Sequence of chain 1.J:
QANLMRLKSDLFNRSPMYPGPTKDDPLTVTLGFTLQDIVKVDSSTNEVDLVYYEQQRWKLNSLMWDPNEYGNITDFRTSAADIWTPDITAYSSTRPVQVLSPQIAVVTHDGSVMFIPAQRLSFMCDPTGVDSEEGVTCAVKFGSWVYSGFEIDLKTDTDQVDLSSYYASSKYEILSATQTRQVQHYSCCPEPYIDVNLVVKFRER

Sequence of chain 1.I:
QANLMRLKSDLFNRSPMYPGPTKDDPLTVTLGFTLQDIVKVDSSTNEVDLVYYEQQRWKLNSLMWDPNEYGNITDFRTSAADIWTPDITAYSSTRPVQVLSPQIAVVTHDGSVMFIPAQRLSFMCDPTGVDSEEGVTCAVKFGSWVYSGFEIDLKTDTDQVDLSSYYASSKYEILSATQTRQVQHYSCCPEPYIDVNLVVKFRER

Binding-site contacts:
Ligand atom C8 contacts residue SER163 of chain 1.J at 3.4 Å.
Ligand atom O contacts residue TRP164 of chain 1.J at 3.4 Å.
Ligand atom C4 contacts residue TYR205 of chain 1.J at 3.7 Å (hydrophobic).
Ligand atom C10 contacts residue TRP164 of chain 1.J at 4.0 Å (hydrophobic).
Ligand atom N contacts residue TRP164 of chain 1.J at 3.1 Å (h-bond).
Ligand atom C3 contacts residue CYS207 of chain 1.J at 3.8 Å (hydrophobic).
Ligand atom C9 contacts residue TYR212 of chain 1.J at 3.8 Å (hydrophobic).
Ligand atom N1 contacts residue TRP164 of chain 1.J at 2.8 Å (h-bond).
Ligand atom N contacts residue ILE135 of chain 1.I at 3.7 Å.
Ligand atom C12 contacts residue TRP164 of chain 1.J at 4.0 Å (hydrophobic).
Ligand atom C14 contacts residue TRP164 of chain 1.J at 4.0 Å (hydrophobic).
Ligand atom C8 contacts residue TYR212 of chain 1.J at 4.1 Å (hydrophobic).
Ligand atom C5 contacts residue TYR205 of chain 1.J at 3.9 Å (hydrophobic).
Ligand atom C5 contacts residue CYS207 of chain 1.J at 4.0 Å (hydrophobic).
Ligand atom C9 contacts residue TYR205 of chain 1.J at 4.1 Å (hydrophobic).
Ligand atom O contacts residue ILE135 of chain 1.I at 3.5 Å.
Ligand atom C8 contacts residue TYR110 of chain 1.J at 3.4 Å (hydrophobic).
Ligand atom C14 contacts residue MET133 of chain 1.I at 4.0 Å (hydrophobic).
Ligand atom C contacts residue VAL165 of chain 1.J at 3.9 Å (hydrophobic).
Ligand atom C11 contacts residue TRP164 of chain 1.J at 3.4 Å (hydrophobic).
Ligand atom C13 contacts residue VAL165 of chain 1.J at 3.7 Å (hydrophobic).
Ligand atom O contacts residue VAL165 of chain 1.J at 3.6 Å.
Ligand atom C contacts residue ILE135 of chain 1.I at 3.9 Å (hydrophobic).
Ligand atom C14 contacts residue VAL165 of chain 1.J at 3.7 Å (hydrophobic).
Ligand atom C12 contacts residue TYR212 of chain 1.J at 3.1 Å (hydrophobic).
Ligand atom C6 contacts residue TYR205 of chain 1.J at 3.7 Å (hydrophobic).
Ligand atom C1 contacts residue TRP164 of chain 1.J at 3.2 Å (hydrophobic).
Ligand atom C10 contacts residue CYS207 of chain 1.J at 3.9 Å (hydrophobic).
Ligand atom C contacts residue TRP164 of chain 1.J at 3.4 Å (hydrophobic).
Ligand atom C9 contacts residue TRP164 of chain 1.J at 3.5 Å (hydrophobic).
Ligand atom C8 contacts residue TRP164 of chain 1.J at 3.3 Å (hydrophobic).
Ligand atom C2 contacts residue TRP164 of chain 1.J at 3.8 Å (hydrophobic).
Ligand atom C4 contacts residue CYS207 of chain 1.J at 4.0 Å (hydrophobic).
Ligand atom C1 contacts residue ILE135 of chain 1.I at 3.9 Å (hydrophobic).
Ligand atom C10 contacts residue CYS208 of chain 1.J at 3.9 Å (hydrophobic).
Ligand atom C13 contacts residue MET133 of chain 1.I at 3.7 Å (hydrophobic).
Ligand atom C7 contacts residue TRP164 of chain 1.J at 3.7 Å (hydrophobic).
Ligand atom C5 contacts residue TYR72 of chain 1.I at 3.9 Å (hydrophobic).
Ligand atom C13 contacts residue TYR212 of chain 1.J at 3.5 Å (hydrophobic).
Ligand atom C12 contacts residue CYS208 of chain 1.J at 3.8 Å (hydrophobic).

A protein and the small-molecule ligand that binds it are described below.
Small molecule (SMILES): C[C@@H]1C[C@@H]2[C@H]3Cn4c(cccc4=O)[C@@H](CN2C)[C@H]31